Binding-site contacts:
Ligand atom C5 contacts residue PRO415 of chain 1.W at 3.7 Å (hydrophobic).
Ligand atom C8 contacts residue SER416 of chain 1.W at 4.1 Å.
Ligand atom C8 contacts residue HIS414 of chain 1.W at 3.0 Å.
Ligand atom N7 contacts residue HIS414 of chain 1.W at 3.6 Å.
Ligand atom C6 contacts residue PRO204 of chain 1.W at 3.9 Å (hydrophobic).
Ligand atom C2' contacts residue PRO415 of chain 1.W at 3.8 Å (hydrophobic).
Ligand atom C2 contacts residue PRO415 of chain 1.W at 3.8 Å (hydrophobic).
Ligand atom C4' contacts residue DC1 of chain 1.AD at 3.9 Å.
Ligand atom C5 contacts residue SER416 of chain 1.W at 3.8 Å.
Ligand atom O4' contacts residue DC1 of chain 1.AD at 3.9 Å.
Ligand atom C2 contacts residue PRO204 of chain 1.W at 4.1 Å (hydrophobic).
Ligand atom N6 contacts residue GLY421 of chain 1.W at 4.0 Å.
Ligand atom N6 contacts residue PHE422 of chain 1.W at 4.0 Å.
Ligand atom C6 contacts residue PRO415 of chain 1.W at 3.7 Å (hydrophobic).
Ligand atom N9 contacts residue HIS414 of chain 1.W at 4.1 Å.
Ligand atom C2 contacts residue GLY423 of chain 1.W at 3.4 Å.
Ligand atom C5 contacts residue PRO204 of chain 1.W at 3.8 Å (hydrophobic).
Ligand atom N9 contacts residue PRO415 of chain 1.W at 4.0 Å.
Ligand atom C6 contacts residue VAL203 of chain 1.W at 4.1 Å (hydrophobic).
Ligand atom C2 contacts residue VAL203 of chain 1.W at 4.1 Å (hydrophobic).
Ligand atom P contacts residue DC1 of chain 1.AD at 1.6 Å.
Ligand atom OP2 contacts residue DC1 of chain 1.AD at 2.5 Å (h-bond).
Ligand atom C6 contacts residue GLY423 of chain 1.W at 3.9 Å.
Ligand atom N3 contacts residue PRO415 of chain 1.W at 3.9 Å.
Ligand atom C1' contacts residue PRO415 of chain 1.W at 3.7 Å (hydrophobic).
Ligand atom N1 contacts residue GLY423 of chain 1.W at 3.0 Å (h-bond).
Ligand atom O5' contacts residue DC1 of chain 1.AD at 2.5 Å (h-bond).
Ligand atom C4 contacts residue PRO204 of chain 1.W at 4.0 Å (hydrophobic).
Ligand atom N6 contacts residue GLY423 of chain 1.W at 3.5 Å (h-bond).
Ligand atom N7 contacts residue SER416 of chain 1.W at 3.3 Å.
Ligand atom N1 contacts residue PRO415 of chain 1.W at 3.7 Å.
Ligand atom C6 contacts residue SER416 of chain 1.W at 4.0 Å.
Ligand atom N6 contacts residue SER416 of chain 1.W at 3.4 Å (h-bond).
Ligand atom N7 contacts residue PRO204 of chain 1.W at 4.1 Å.
Ligand atom C4 contacts residue PRO415 of chain 1.W at 3.8 Å (hydrophobic).
Ligand atom N1 contacts residue VAL203 of chain 1.W at 3.5 Å.
Ligand atom N7 contacts residue ASN393 of chain 1.W at 4.0 Å.
Ligand atom OP1 contacts residue DC1 of chain 1.AD at 2.5 Å (h-bond).
Ligand atom C5' contacts residue DC1 of chain 1.AD at 3.1 Å.
Ligand atom C2' contacts residue HIS414 of chain 1.W at 3.2 Å.

A protein and the small-molecule ligand that binds it are described below.
Small molecule (SMILES): Nc1ncnc2c1ncn2[C@H]1C[C@H](O)[C@@H](COP(=O)(O)O)O1

Sequence of chain 1.W:
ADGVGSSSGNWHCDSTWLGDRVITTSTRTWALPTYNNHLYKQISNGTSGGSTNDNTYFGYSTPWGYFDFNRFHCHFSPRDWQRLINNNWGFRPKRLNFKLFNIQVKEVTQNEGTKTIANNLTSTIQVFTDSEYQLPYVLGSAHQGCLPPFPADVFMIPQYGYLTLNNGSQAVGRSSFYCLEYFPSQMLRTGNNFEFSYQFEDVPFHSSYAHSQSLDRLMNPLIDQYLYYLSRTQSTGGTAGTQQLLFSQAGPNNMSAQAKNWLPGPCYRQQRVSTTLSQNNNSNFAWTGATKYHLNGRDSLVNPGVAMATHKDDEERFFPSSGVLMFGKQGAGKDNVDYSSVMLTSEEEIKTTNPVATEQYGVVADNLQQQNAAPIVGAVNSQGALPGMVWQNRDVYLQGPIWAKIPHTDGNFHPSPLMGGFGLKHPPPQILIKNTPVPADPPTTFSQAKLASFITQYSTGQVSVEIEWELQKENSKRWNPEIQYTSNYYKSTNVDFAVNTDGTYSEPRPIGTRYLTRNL